Binding-site contacts:
Ligand atom C4 contacts residue GLN133 of chain 1.B at 3.7 Å.
Ligand atom C12 contacts residue TYR137 of chain 1.B at 3.4 Å (hydrophobic).
Ligand atom C3 contacts residue ASN135 of chain 1.B at 3.8 Å.
Ligand atom O4 contacts residue ASP54 of chain 1.B at 2.5 Å (salt-bridge).
Ligand atom C7 contacts residue TYR48 of chain 1.B at 3.3 Å (hydrophobic).
Ligand atom C6 contacts residue ASP54 of chain 1.B at 3.1 Å.
Ligand atom C3 contacts residue GLN133 of chain 1.B at 4.0 Å.
Ligand atom O4 contacts residue GLN133 of chain 1.B at 3.3 Å (h-bond).
Ligand atom C8 contacts residue TYR48 of chain 1.B at 3.2 Å (hydrophobic).
Ligand atom O6 contacts residue ASN46 of chain 1.B at 3.2 Å (h-bond).
Ligand atom C2 contacts residue ILE13 of chain 1.B at 4.0 Å (hydrophobic).
Ligand atom C9 contacts residue TYR48 of chain 1.B at 3.5 Å (hydrophobic).
Ligand atom C4 contacts residue PHE1 of chain 1.B at 3.7 Å (hydrophobic).
Ligand atom C6 contacts residue PHE1 of chain 1.B at 3.8 Å (hydrophobic).
Ligand atom C4 contacts residue ASN135 of chain 1.B at 3.9 Å.
Ligand atom O6 contacts residue ASP47 of chain 1.B at 2.8 Å (salt-bridge).
Ligand atom O2 contacts residue PHE1 of chain 1.B at 3.0 Å (h-bond).
Ligand atom C5 contacts residue ILE52 of chain 1.B at 4.0 Å (hydrophobic).
Ligand atom C1 contacts residue PHE1 of chain 1.B at 3.6 Å (hydrophobic).
Ligand atom C5 contacts residue PHE1 of chain 1.B at 3.7 Å (hydrophobic).
Ligand atom O3 contacts residue PHE142 of chain 1.B at 3.6 Å.
Ligand atom O6 contacts residue PHE1 of chain 1.B at 2.9 Å (h-bond).
Ligand atom O3 contacts residue ASN135 of chain 1.B at 3.6 Å (h-bond).
Ligand atom O3 contacts residue ASP140 of chain 1.B at 2.7 Å (salt-bridge).
Ligand atom O6 contacts residue ASP54 of chain 1.B at 2.4 Å (salt-bridge).
Ligand atom C5 contacts residue ASP54 of chain 1.B at 4.0 Å.
Ligand atom C6 contacts residue TYR48 of chain 1.B at 4.0 Å (hydrophobic).
Ligand atom C11 contacts residue TYR137 of chain 1.B at 3.5 Å (hydrophobic).
Ligand atom O5 contacts residue PHE1 of chain 1.B at 3.0 Å (h-bond).
Ligand atom C6 contacts residue ASP47 of chain 1.B at 3.7 Å.
Ligand atom C6 contacts residue ASN46 of chain 1.B at 3.5 Å.
Ligand atom O4 contacts residue ILE52 of chain 1.B at 3.8 Å.
Ligand atom C2 contacts residue PHE1 of chain 1.B at 3.8 Å (hydrophobic).
Ligand atom O2 contacts residue ILE13 of chain 1.B at 3.3 Å.
Ligand atom O3 contacts residue GLN133 of chain 1.B at 3.0 Å (h-bond).
Ligand atom O4 contacts residue ASN135 of chain 1.B at 2.8 Å (h-bond).
Ligand atom C2 contacts residue ASP140 of chain 1.B at 3.7 Å.
Ligand atom O5 contacts residue ASP47 of chain 1.B at 3.8 Å.
Ligand atom C4 contacts residue ASP54 of chain 1.B at 3.4 Å.
Ligand atom C3 contacts residue ASP140 of chain 1.B at 3.2 Å.

Sequence of chain 1.B:
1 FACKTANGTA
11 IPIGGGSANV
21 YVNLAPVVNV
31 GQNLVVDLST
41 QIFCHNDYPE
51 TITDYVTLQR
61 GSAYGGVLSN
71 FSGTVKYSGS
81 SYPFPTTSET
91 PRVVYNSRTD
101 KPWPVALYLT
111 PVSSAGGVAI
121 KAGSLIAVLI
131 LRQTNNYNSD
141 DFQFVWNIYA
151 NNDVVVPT

This small molecule binds to this protein.
Small molecule (SMILES): COc1ccc(C#CCO[C@H]2O[C@H](CO)[C@@H](O)[C@H](O)[C@@H]2O)cc1